A small-molecule ligand and the protein it binds are described below.
Small molecule (SMILES): CC[C@H](C)[C@H](NC(=O)[C@H](CO)NC(=O)[C@H](CCCN=C(N)N)NC(=O)[C@@H](NC(=O)[C@@H]1CCCN1C(=O)[C@@H]1CCCN1C(=O)[C@H](C)N)C(C)C)C(=O)N[C@H](C=O)Cc1ccc(O)cc1

Binding-site contacts:
Ligand atom O contacts residue THR235 of chain 1.Y at 3.0 Å (h-bond).
Ligand atom CD contacts residue HIS277 of chain 1.Y at 3.9 Å.
Ligand atom N contacts residue THR235 of chain 1.Y at 3.9 Å.
Ligand atom C contacts residue THR235 of chain 1.Y at 3.6 Å.
Ligand atom CG2 contacts residue LEU286 of chain 1.Y at 3.7 Å (hydrophobic).
Ligand atom C contacts residue TYR94 of chain 1.Y at 4.0 Å (hydrophobic).
Ligand atom C contacts residue ASN227 of chain 1.Y at 3.5 Å.
Ligand atom CG2 contacts residue HIS277 of chain 1.Y at 3.3 Å.
Ligand atom CG2 contacts residue ASN281 of chain 1.Y at 3.6 Å.
Ligand atom O contacts residue HIS277 of chain 1.Y at 3.4 Å.
Ligand atom CG2 contacts residue GLU236 of chain 1.Y at 3.3 Å.
Ligand atom CD contacts residue TYR273 of chain 1.Y at 3.3 Å (hydrophobic).
Ligand atom C contacts residue THR235 of chain 1.Y at 3.6 Å.
Ligand atom CB contacts residue HIS277 of chain 1.Y at 3.7 Å.
Ligand atom CG contacts residue LYS234 of chain 1.Y at 3.3 Å.
Ligand atom CB contacts residue LEU286 of chain 1.Y at 3.9 Å (hydrophobic).
Ligand atom CB contacts residue TYR238 of chain 1.Y at 3.6 Å (hydrophobic).
Ligand atom N contacts residue TYR273 of chain 1.Y at 3.9 Å.
Ligand atom C contacts residue THR235 of chain 1.Y at 3.6 Å.
Ligand atom CB contacts residue ASP233 of chain 1.Y at 3.0 Å.
Ligand atom CG contacts residue TYR273 of chain 1.Y at 3.6 Å (hydrophobic).
Ligand atom CG contacts residue ASP233 of chain 1.Y at 3.0 Å.
Ligand atom CG1 contacts residue TYR94 of chain 1.Y at 3.8 Å (hydrophobic).
Ligand atom O contacts residue TYR94 of chain 1.Y at 2.9 Å.
Ligand atom CA contacts residue THR235 of chain 1.Y at 3.6 Å.
Ligand atom CA contacts residue ASN227 of chain 1.Y at 3.7 Å.
Ligand atom O contacts residue LEU286 of chain 1.Y at 3.2 Å.
Ligand atom N contacts residue THR235 of chain 1.Y at 3.5 Å (h-bond).
Ligand atom CG contacts residue HIS277 of chain 1.Y at 3.8 Å.
Ligand atom N contacts residue ASN227 of chain 1.Y at 3.0 Å (h-bond).
Ligand atom C contacts residue LEU286 of chain 1.Y at 3.8 Å (hydrophobic).
Ligand atom O contacts residue THR235 of chain 1.Y at 3.1 Å (h-bond).
Ligand atom CD1 contacts residue TYR91 of chain 1.Y at 3.9 Å (hydrophobic).
Ligand atom O contacts residue ASN281 of chain 1.Y at 2.6 Å (h-bond).
Ligand atom O contacts residue LYS234 of chain 1.Y at 3.6 Å.
Ligand atom CG2 contacts residue PHE278 of chain 1.Y at 3.7 Å (hydrophobic).
Ligand atom O contacts residue ASN227 of chain 1.Y at 3.6 Å.
Ligand atom CG1 contacts residue VAL280 of chain 1.Y at 4.0 Å (hydrophobic).
Ligand atom C contacts residue ASN281 of chain 1.Y at 3.8 Å.
Ligand atom CD1 contacts residue TYR94 of chain 1.Y at 3.5 Å (hydrophobic).

Sequence of chain 1.Y:
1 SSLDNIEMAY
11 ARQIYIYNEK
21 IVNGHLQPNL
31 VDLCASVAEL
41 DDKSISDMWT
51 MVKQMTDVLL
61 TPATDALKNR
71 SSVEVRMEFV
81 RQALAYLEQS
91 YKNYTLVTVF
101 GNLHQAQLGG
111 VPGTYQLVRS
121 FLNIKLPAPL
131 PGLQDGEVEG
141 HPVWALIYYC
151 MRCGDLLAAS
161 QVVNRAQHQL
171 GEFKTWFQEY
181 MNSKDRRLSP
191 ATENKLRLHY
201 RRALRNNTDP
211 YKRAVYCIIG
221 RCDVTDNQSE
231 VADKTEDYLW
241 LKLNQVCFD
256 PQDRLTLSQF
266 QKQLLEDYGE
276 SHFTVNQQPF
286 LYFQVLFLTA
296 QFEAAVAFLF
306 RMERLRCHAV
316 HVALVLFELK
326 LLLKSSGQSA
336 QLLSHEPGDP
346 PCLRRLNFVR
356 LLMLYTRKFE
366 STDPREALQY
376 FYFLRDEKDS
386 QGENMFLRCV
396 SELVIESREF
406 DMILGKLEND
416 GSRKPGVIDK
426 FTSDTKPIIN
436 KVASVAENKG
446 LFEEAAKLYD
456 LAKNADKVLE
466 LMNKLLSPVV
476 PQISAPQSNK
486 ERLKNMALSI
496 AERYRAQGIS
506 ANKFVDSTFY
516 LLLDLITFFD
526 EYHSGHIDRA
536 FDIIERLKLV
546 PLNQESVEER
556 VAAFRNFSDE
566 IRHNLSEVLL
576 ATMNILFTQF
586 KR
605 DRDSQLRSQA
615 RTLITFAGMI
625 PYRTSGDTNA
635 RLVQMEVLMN